Binding-site contacts:
Ligand atom C5 contacts residue ASN376 of chain 1.A at 3.7 Å.
Ligand atom N2 contacts residue ASN376 of chain 1.A at 3.0 Å (h-bond).
Ligand atom C7 contacts residue SER372 of chain 1.A at 4.4 Å.
Ligand atom C3 contacts residue ASN376 of chain 1.A at 3.8 Å.
Ligand atom C1 contacts residue ASN376 of chain 1.A at 1.4 Å.
Ligand atom C7 contacts residue ASN376 of chain 1.A at 3.5 Å.
Ligand atom O7 contacts residue ASN376 of chain 1.A at 3.7 Å.
Ligand atom C8 contacts residue SER372 of chain 1.A at 3.9 Å.
Ligand atom O7 contacts residue SER372 of chain 1.A at 4.1 Å.
Ligand atom C4 contacts residue ASN376 of chain 1.A at 4.2 Å.
Ligand atom C2 contacts residue ASN376 of chain 1.A at 2.5 Å.
Ligand atom O5 contacts residue ASN376 of chain 1.A at 2.3 Å (h-bond).

Sequence of chain 1.A:
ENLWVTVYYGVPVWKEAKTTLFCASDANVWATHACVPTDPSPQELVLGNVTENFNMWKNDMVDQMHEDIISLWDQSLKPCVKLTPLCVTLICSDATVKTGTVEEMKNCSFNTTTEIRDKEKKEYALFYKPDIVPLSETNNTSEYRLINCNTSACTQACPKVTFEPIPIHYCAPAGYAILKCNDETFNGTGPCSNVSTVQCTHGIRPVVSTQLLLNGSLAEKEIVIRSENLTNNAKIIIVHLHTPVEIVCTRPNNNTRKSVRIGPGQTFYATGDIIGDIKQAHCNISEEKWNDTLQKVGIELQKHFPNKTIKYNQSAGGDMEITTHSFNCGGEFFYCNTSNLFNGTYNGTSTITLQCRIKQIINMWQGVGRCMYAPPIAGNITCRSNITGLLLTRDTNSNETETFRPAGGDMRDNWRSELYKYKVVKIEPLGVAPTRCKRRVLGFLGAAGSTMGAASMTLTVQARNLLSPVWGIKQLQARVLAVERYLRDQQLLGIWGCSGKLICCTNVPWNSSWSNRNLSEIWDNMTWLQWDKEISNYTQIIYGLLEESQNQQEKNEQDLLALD

This protein binds this small molecule.
Small molecule (SMILES): CC(=O)N[C@H]1[C@H](O[C@H]2[C@H](O)[C@@H](NC(C)=O)CO[C@@H]2CO)O[C@H](CO)[C@@H](O)[C@@H]1O